This protein binds this small molecule.
Small molecule (SMILES): N=c1ccn([C@H]2C[C@H](O[P](=O)(O)OC[C@H]3O[C@@H](n4cnc5c(N)ncnc54)C[C@@H]3O[P](=O)(O)OC[C@H]3O[C@@H](n4cnc5c(N)ncnc54)C[C@@H]3O[P](=O)(O)OC[C@H]3O[C@@H](n4cnc5c(N)ncnc54)C[C@@H]3O)[C@@H](COP(=O)=O)O2)c(=O)[nH]1

Binding-site contacts:
Ligand atom OP2 contacts residue GLN137 of chain 4.A at 3.8 Å.
Ligand atom OP2 contacts residue TRP60 of chain 4.A at 4.4 Å.
Ligand atom C2' contacts residue GLN137 of chain 4.A at 2.9 Å.
Ligand atom C3' contacts residue GLN137 of chain 4.A at 2.6 Å.
Ligand atom OP2 contacts residue PRO276 of chain 4.A at 3.9 Å.
Ligand atom C4 contacts residue TRP60 of chain 4.A at 3.5 Å (hydrophobic).
Ligand atom O5' contacts residue TRP60 of chain 4.A at 3.8 Å.
Ligand atom N1 contacts residue TRP60 of chain 4.A at 3.5 Å.
Ligand atom P contacts residue ASN139 of chain 4.A at 3.7 Å.
Ligand atom OP1 contacts residue ASN139 of chain 4.A at 3.1 Å (h-bond).
Ligand atom C5' contacts residue PRO276 of chain 4.A at 3.7 Å (hydrophobic).
Ligand atom OP1 contacts residue GLN137 of chain 4.A at 4.4 Å.
Ligand atom O4' contacts residue TRP60 of chain 4.A at 4.2 Å.
Ligand atom O3' contacts residue GLN137 of chain 4.A at 2.1 Å (h-bond).
Ligand atom OP1 contacts residue PRO276 of chain 4.A at 3.1 Å.
Ligand atom C1' contacts residue GLN137 of chain 4.A at 4.0 Å.
Ligand atom N9 contacts residue TRP60 of chain 4.A at 3.8 Å.
Ligand atom OP2 contacts residue ASN139 of chain 4.A at 3.3 Å (h-bond).
Ligand atom P contacts residue PRO276 of chain 4.A at 3.8 Å.
Ligand atom N3 contacts residue TRP60 of chain 4.A at 3.0 Å.
Ligand atom C1' contacts residue TRP60 of chain 4.A at 3.5 Å (hydrophobic).
Ligand atom OP1 contacts residue ASN275 of chain 4.A at 4.5 Å.
Ligand atom N6 contacts residue TRP60 of chain 4.A at 3.0 Å.
Ligand atom C4' contacts residue GLN137 of chain 4.A at 4.1 Å.
Ligand atom N6 contacts residue GLY57 of chain 4.A at 3.7 Å.
Ligand atom C3' contacts residue PRO276 of chain 4.A at 3.2 Å (hydrophobic).
Ligand atom P contacts residue GLN137 of chain 4.A at 3.5 Å.
Ligand atom C5 contacts residue TRP60 of chain 4.A at 3.8 Å (hydrophobic).
Ligand atom C6 contacts residue TRP60 of chain 4.A at 3.4 Å (hydrophobic).
Ligand atom N6 contacts residue ASP58 of chain 4.A at 4.3 Å.
Ligand atom OP2 contacts residue ARG534 of chain 4.A at 3.6 Å.
Ligand atom O3' contacts residue PRO276 of chain 4.A at 3.4 Å.
Ligand atom C2 contacts residue TRP60 of chain 4.A at 3.4 Å (hydrophobic).
Ligand atom C8 contacts residue TRP60 of chain 4.A at 4.4 Å (hydrophobic).
Ligand atom O5' contacts residue GLN137 of chain 4.A at 4.3 Å.
Ligand atom C4' contacts residue PRO276 of chain 4.A at 3.7 Å (hydrophobic).
Ligand atom O3' contacts residue TRP60 of chain 4.A at 4.4 Å.
Ligand atom N7 contacts residue TRP60 of chain 4.A at 3.9 Å.
Ligand atom C2' contacts residue TRP60 of chain 4.A at 4.1 Å (hydrophobic).
Ligand atom O5' contacts residue PRO276 of chain 4.A at 2.8 Å.

Sequence of chain 4.A:
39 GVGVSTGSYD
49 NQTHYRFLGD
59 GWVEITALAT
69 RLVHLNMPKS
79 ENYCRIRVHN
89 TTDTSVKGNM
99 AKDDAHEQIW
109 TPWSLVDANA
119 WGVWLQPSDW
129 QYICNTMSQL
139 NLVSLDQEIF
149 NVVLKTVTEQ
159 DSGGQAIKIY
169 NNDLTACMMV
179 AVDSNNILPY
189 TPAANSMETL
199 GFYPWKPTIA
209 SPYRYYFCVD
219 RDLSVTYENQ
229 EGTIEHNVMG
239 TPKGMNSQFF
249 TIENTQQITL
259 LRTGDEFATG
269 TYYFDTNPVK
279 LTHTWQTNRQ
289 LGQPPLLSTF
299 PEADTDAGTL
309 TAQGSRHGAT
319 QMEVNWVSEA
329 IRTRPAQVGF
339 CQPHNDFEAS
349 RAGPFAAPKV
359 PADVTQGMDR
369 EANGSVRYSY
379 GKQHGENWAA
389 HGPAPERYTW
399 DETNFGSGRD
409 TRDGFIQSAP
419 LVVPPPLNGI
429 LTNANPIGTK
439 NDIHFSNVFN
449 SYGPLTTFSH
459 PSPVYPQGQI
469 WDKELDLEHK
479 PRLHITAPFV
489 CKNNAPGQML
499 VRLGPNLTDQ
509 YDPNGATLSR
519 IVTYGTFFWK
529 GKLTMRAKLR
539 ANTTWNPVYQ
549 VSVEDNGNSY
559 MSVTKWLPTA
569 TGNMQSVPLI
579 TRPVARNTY